Binding-site contacts:
Ligand atom O5 contacts residue ASN329 of chain 1.D at 2.4 Å (h-bond).
Ligand atom N2 contacts residue GLU305 of chain 1.D at 3.5 Å (salt-bridge).
Ligand atom C5 contacts residue ASN329 of chain 1.D at 3.7 Å.
Ligand atom N2 contacts residue ASN329 of chain 1.D at 3.0 Å (h-bond).
Ligand atom C2 contacts residue ASN329 of chain 1.D at 2.5 Å.
Ligand atom C2 contacts residue GLU305 of chain 1.D at 3.9 Å.
Ligand atom C3 contacts residue ASN329 of chain 1.D at 3.8 Å.
Ligand atom C4 contacts residue ASN329 of chain 1.D at 4.3 Å.
Ligand atom O7 contacts residue ASN329 of chain 1.D at 3.2 Å (h-bond).
Ligand atom C8 contacts residue ASN329 of chain 1.D at 4.3 Å.
Ligand atom C7 contacts residue ASN329 of chain 1.D at 3.5 Å.
Ligand atom C1 contacts residue ASN329 of chain 1.D at 1.4 Å.

A small-molecule ligand and the protein it binds are described below.
Small molecule (SMILES): CC(=O)N[C@@H]1[C@@H](O)[C@H](O)[C@@H](CO)O[C@H]1O

Sequence of chain 1.D:
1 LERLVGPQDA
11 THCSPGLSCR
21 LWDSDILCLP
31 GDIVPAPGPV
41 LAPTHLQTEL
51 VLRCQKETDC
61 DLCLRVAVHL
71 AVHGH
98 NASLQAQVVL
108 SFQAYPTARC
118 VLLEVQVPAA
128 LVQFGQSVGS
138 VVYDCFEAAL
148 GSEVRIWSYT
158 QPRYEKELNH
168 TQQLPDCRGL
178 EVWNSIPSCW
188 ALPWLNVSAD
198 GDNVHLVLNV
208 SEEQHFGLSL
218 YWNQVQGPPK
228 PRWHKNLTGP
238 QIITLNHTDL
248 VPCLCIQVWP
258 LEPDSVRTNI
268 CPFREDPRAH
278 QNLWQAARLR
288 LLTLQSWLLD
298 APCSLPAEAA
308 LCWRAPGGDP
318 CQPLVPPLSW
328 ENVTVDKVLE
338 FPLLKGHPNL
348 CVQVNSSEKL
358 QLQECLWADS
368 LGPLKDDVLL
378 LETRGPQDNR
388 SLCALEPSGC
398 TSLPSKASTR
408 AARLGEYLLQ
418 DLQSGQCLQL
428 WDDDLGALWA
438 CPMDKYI